Binding-site contacts:
Ligand atom O5' contacts residue 3GP1 of chain 6.M at 1.6 Å.
Ligand atom P contacts residue 3AM1 of chain 2.N at 1.6 Å.
Ligand atom C3' contacts residue 3GP1 of chain 6.M at 3.0 Å.
Ligand atom C8 contacts residue 3AM1 of chain 6.N at 0.1 Å.
Ligand atom C4 contacts residue 3AM1 of chain 6.N at 0.2 Å.
Ligand atom N1 contacts residue 3AM1 of chain 6.N at 0.3 Å (h-bond).
Ligand atom O3' contacts residue 3AM1 of chain 6.N at 0.2 Å (h-bond).
Ligand atom O3P contacts residue 3AM1 of chain 6.N at 0.3 Å (h-bond).
Ligand atom O2P contacts residue 3AM1 of chain 2.N at 2.5 Å (h-bond).
Ligand atom C5' contacts residue 3AM1 of chain 2.N at 2.6 Å.
Ligand atom O6 contacts residue 3AM1 of chain 6.N at 0.3 Å (h-bond).
Ligand atom P contacts residue 3GP1 of chain 6.M at 1.6 Å.
Ligand atom N2 contacts residue ARG11 of chain 2.A at 3.0 Å (salt-bridge).
Ligand atom O5' contacts residue 3AM1 of chain 6.N at 0.1 Å (h-bond).
Ligand atom O5' contacts residue 3AM1 of chain 2.N at 1.6 Å.
Ligand atom O2P contacts residue TYR10 of chain 2.A at 2.7 Å (h-bond).
Ligand atom C5' contacts residue 3AM1 of chain 6.N at 0.1 Å.
Ligand atom C6 contacts residue 3AM1 of chain 6.N at 0.1 Å.
Ligand atom C2' contacts residue 3AM1 of chain 6.N at 0.2 Å.
Ligand atom C5' contacts residue 3GP1 of chain 6.M at 2.6 Å.
Ligand atom N9 contacts residue 3AM1 of chain 6.N at 0.2 Å (h-bond).
Ligand atom O2P contacts residue 3AM1 of chain 6.N at 0.3 Å (h-bond).
Ligand atom O3' contacts residue 3GP1 of chain 6.M at 2.4 Å (h-bond).
Ligand atom C3' contacts residue 3AM1 of chain 2.N at 3.1 Å.
Ligand atom C5 contacts residue 3AM1 of chain 6.N at 0.1 Å.
Ligand atom N2 contacts residue 3AM1 of chain 6.N at 1.5 Å.
Ligand atom O2P contacts residue 3GP1 of chain 6.M at 2.5 Å (h-bond).
Ligand atom O4' contacts residue 3AM1 of chain 6.N at 0.2 Å (h-bond).
Ligand atom P contacts residue 3AM1 of chain 6.N at 0.2 Å.
Ligand atom C1' contacts residue 3AM1 of chain 6.N at 0.2 Å.
Ligand atom C2 contacts residue 3AM1 of chain 6.N at 0.3 Å.
Ligand atom O3' contacts residue 3AM1 of chain 2.N at 2.5 Å (h-bond).
Ligand atom O3P contacts residue 3AM1 of chain 2.N at 2.5 Å (h-bond).
Ligand atom O3P contacts residue 3GP1 of chain 6.M at 2.6 Å (h-bond).
Ligand atom N7 contacts residue 3AM1 of chain 6.N at 0.1 Å (h-bond).
Ligand atom O2P contacts residue LYS25 of chain 6.A at 2.9 Å (salt-bridge).
Ligand atom C3' contacts residue 3AM1 of chain 6.N at 0.2 Å.
Ligand atom C4' contacts residue 3AM1 of chain 6.N at 0.2 Å.
Ligand atom O2' contacts residue 3AM1 of chain 6.N at 0.2 Å (h-bond).
Ligand atom N3 contacts residue 3AM1 of chain 6.N at 0.3 Å (h-bond).

Sequence of chain 6.A:
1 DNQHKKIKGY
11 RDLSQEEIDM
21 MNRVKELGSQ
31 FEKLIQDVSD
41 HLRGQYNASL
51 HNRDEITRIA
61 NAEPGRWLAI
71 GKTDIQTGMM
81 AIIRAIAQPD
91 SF

This small molecule binds to this protein.
Small molecule (SMILES): Nc1nc2c(ncn2[C@@H]2O[C@H](CO)[C@@H](OP(=O)(O)O)[C@H]2O)c(=O)[nH]1

Sequence of chain 2.A:
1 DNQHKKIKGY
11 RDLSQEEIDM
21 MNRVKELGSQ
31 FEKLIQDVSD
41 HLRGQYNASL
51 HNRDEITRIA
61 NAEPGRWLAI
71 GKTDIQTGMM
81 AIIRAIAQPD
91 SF